This small molecule binds to this protein.
Small molecule (SMILES): CC(=O)N[C@H]1[C@H](O[C@H]2[C@H](O)[C@@H](NC(C)=O)CO[C@@H]2CO)O[C@H](CO)[C@@H](O)[C@@H]1O

Sequence of chain 1.A:
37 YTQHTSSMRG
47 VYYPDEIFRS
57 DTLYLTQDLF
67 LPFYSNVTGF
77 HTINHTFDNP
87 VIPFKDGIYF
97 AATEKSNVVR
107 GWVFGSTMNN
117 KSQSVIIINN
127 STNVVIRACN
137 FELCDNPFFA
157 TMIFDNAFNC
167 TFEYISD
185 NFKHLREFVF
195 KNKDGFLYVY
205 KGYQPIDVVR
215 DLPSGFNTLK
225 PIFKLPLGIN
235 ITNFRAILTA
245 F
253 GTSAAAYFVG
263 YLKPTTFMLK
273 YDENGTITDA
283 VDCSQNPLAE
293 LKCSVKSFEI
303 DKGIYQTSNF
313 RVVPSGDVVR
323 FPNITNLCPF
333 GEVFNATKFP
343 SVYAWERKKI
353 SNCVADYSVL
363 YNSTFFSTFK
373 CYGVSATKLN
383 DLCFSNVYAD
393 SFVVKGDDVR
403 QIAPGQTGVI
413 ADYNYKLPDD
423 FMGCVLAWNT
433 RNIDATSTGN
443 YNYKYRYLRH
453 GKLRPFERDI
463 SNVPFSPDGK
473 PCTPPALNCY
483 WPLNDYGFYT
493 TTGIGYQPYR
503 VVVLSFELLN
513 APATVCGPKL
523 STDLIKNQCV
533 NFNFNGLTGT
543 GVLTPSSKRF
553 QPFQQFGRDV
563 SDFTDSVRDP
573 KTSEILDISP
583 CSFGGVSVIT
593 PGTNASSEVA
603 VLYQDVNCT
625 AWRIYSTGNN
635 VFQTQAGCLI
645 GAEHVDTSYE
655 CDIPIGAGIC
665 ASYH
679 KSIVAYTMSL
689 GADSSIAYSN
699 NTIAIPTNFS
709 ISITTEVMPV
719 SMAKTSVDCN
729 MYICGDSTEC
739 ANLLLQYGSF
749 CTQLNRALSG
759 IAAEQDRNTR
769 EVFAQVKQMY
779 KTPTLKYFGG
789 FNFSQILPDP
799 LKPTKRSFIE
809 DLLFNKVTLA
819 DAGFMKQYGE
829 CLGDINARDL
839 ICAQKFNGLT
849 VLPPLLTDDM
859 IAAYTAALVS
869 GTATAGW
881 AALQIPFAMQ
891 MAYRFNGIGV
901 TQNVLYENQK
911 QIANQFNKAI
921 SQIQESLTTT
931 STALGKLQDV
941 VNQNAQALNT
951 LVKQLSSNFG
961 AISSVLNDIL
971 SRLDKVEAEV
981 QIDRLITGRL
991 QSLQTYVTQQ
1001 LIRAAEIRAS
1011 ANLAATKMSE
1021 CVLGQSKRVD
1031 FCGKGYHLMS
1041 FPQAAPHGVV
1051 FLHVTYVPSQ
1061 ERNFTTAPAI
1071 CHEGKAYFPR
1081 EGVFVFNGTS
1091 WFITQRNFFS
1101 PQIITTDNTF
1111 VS

Binding-site contacts:
Ligand atom C2 contacts residue ASN234 of chain 1.C at 2.5 Å.
Ligand atom C8 contacts residue ARG456 of chain 1.A at 3.5 Å.
Ligand atom C6 contacts residue HIS452 of chain 1.A at 3.5 Å.
Ligand atom C7 contacts residue LYS454 of chain 1.A at 4.4 Å.
Ligand atom C1 contacts residue ASN234 of chain 1.C at 1.4 Å.
Ligand atom O5 contacts residue HIS452 of chain 1.A at 4.5 Å.
Ligand atom O7 contacts residue LYS454 of chain 1.A at 4.0 Å.
Ligand atom C6 contacts residue GLY453 of chain 1.A at 4.1 Å.
Ligand atom O6 contacts residue HIS452 of chain 1.A at 3.8 Å.
Ligand atom O7 contacts residue ASN234 of chain 1.C at 4.0 Å.
Ligand atom O5 contacts residue ASN234 of chain 1.C at 2.3 Å (h-bond).
Ligand atom C5 contacts residue HIS452 of chain 1.A at 4.0 Å.
Ligand atom C8 contacts residue ASN234 of chain 1.C at 4.3 Å.
Ligand atom O5 contacts residue THR236 of chain 1.C at 4.3 Å.
Ligand atom N2 contacts residue ASN234 of chain 1.C at 3.0 Å (h-bond).
Ligand atom C5 contacts residue ASN234 of chain 1.C at 3.6 Å.
Ligand atom O6 contacts residue THR236 of chain 1.C at 4.3 Å.
Ligand atom C7 contacts residue ASN234 of chain 1.C at 3.7 Å.
Ligand atom O7 contacts residue GLU459 of chain 1.A at 4.2 Å.
Ligand atom C8 contacts residue GLU459 of chain 1.A at 3.9 Å.
Ligand atom C3 contacts residue ASN234 of chain 1.C at 3.8 Å.
Ligand atom C1 contacts residue THR236 of chain 1.C at 4.1 Å.
Ligand atom C4 contacts residue ASN234 of chain 1.C at 4.2 Å.
Ligand atom C7 contacts residue ARG451 of chain 1.A at 4.3 Å.
Ligand atom C8 contacts residue LYS454 of chain 1.A at 3.9 Å.
Ligand atom O7 contacts residue ARG451 of chain 1.A at 3.1 Å (salt-bridge).
Ligand atom O6 contacts residue SER112 of chain 1.C at 4.5 Å.
Ligand atom C5 contacts residue THR236 of chain 1.C at 4.4 Å.
Ligand atom O6 contacts residue GLY453 of chain 1.A at 3.9 Å.
Ligand atom O5 contacts residue SER112 of chain 1.C at 4.2 Å.
Ligand atom C7 contacts residue GLU459 of chain 1.A at 4.3 Å.

Sequence of chain 1.C:
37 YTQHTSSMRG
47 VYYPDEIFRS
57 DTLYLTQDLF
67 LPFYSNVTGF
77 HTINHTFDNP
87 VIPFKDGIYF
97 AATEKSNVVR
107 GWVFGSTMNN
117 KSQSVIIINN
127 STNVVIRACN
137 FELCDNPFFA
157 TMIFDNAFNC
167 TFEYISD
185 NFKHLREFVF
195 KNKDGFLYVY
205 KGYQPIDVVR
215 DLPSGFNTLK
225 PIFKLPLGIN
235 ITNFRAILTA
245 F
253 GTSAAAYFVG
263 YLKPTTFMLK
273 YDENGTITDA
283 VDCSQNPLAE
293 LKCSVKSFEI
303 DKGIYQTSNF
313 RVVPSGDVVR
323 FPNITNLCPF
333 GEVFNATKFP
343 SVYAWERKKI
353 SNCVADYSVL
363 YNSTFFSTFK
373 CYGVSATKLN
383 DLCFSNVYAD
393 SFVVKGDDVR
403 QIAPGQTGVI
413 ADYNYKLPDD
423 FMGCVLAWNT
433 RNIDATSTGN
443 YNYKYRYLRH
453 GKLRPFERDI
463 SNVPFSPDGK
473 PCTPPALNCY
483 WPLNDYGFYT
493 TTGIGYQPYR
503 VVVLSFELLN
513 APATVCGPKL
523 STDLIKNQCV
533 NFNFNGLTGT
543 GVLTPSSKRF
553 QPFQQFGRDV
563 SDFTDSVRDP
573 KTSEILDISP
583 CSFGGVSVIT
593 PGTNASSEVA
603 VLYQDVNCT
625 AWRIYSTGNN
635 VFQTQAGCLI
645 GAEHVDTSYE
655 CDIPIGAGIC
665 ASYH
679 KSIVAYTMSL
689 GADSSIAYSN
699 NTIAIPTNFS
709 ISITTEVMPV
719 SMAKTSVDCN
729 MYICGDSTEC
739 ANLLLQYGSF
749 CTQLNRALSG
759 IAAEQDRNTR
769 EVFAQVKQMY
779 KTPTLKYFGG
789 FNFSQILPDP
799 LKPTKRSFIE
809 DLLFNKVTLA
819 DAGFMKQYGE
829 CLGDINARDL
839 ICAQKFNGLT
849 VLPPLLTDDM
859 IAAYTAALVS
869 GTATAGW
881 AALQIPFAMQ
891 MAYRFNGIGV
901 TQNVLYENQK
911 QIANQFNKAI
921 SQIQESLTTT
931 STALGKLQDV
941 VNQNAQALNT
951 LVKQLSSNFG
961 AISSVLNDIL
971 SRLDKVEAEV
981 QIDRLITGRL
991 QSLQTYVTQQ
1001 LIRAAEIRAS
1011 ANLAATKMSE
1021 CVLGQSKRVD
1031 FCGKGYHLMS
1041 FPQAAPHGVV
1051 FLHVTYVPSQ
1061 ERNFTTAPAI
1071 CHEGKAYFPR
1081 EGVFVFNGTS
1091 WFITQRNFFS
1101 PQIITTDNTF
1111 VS